A small-molecule ligand and the protein it binds are described below.
Small molecule (SMILES): CC(=O)N[C@@H]1[C@@H](O)[C@H](O)[C@@H](CO)O[C@H]1O

Sequence of chain 37.A:
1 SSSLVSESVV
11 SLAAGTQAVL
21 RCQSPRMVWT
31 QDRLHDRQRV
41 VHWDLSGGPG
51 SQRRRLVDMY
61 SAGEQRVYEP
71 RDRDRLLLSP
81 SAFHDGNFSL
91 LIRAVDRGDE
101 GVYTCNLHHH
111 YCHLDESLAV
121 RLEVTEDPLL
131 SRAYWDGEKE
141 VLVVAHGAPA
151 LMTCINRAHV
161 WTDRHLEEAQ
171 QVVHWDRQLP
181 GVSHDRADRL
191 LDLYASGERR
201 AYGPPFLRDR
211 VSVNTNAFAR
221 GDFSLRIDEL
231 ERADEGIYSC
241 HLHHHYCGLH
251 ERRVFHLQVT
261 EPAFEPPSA

Binding-site contacts:
Ligand atom C1 contacts residue ASN87 of chain 37.A at 1.4 Å.
Ligand atom O6 contacts residue LEU91 of chain 37.A at 4.1 Å.
Ligand atom O4 contacts residue LEU151 of chain 37.A at 4.1 Å.
Ligand atom C5 contacts residue ASN87 of chain 37.A at 3.7 Å.
Ligand atom C7 contacts residue ASN87 of chain 37.A at 3.1 Å.
Ligand atom O7 contacts residue ASN87 of chain 37.A at 3.0 Å (h-bond).
Ligand atom C5 contacts residue LEU151 of chain 37.A at 4.1 Å (hydrophobic).
Ligand atom C6 contacts residue LEU151 of chain 37.A at 3.8 Å (hydrophobic).
Ligand atom C8 contacts residue ASN87 of chain 37.A at 4.3 Å.
Ligand atom C2 contacts residue ASN87 of chain 37.A at 2.4 Å.
Ligand atom O7 contacts residue ASP85 of chain 37.A at 3.4 Å (salt-bridge).
Ligand atom C4 contacts residue ASN87 of chain 37.A at 4.2 Å.
Ligand atom C6 contacts residue LEU91 of chain 37.A at 3.7 Å (hydrophobic).
Ligand atom C7 contacts residue ASP85 of chain 37.A at 4.4 Å.
Ligand atom C1 contacts residue SER89 of chain 37.A at 4.5 Å.
Ligand atom N2 contacts residue ASN87 of chain 37.A at 2.8 Å (h-bond).
Ligand atom O5 contacts residue ASN87 of chain 37.A at 2.4 Å (h-bond).
Ligand atom C3 contacts residue ASN87 of chain 37.A at 3.8 Å.